Sequence of chain 1.B:
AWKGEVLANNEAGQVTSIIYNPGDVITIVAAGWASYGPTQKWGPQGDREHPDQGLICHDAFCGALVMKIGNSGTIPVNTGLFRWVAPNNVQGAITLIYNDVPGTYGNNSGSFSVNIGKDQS

Sequence of chain 1.A:
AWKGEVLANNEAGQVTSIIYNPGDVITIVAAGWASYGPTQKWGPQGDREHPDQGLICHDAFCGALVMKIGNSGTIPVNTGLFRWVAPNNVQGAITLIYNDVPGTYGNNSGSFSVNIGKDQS

The protein below binds the small molecule below.
Small molecule (SMILES): C=C(c1ccc(OC)cc1)c1ccc(S[C@@H]2O[C@H](CO)[C@H](O)[C@H](O)[C@H]2O)cc1

Binding-site contacts:
Ligand atom C11 contacts residue PRO51 of chain 1.A at 3.6 Å (hydrophobic).
Ligand atom C10 contacts residue PRO38 of chain 1.B at 3.7 Å (hydrophobic).
Ligand atom O4 contacts residue ASP100 of chain 1.A at 2.5 Å (salt-bridge).
Ligand atom C13 contacts residue ASN107 of chain 1.B at 3.6 Å.
Ligand atom O5 contacts residue TYR36 of chain 1.A at 3.5 Å.
Ligand atom O4 contacts residue CA1 of chain 1.C at 2.5 Å.
Ligand atom C4 contacts residue ASP100 of chain 1.A at 3.5 Å.
Ligand atom C4 contacts residue THR104 of chain 1.A at 3.4 Å.
Ligand atom C41 contacts residue HIS50 of chain 1.A at 3.4 Å.
Ligand atom C51 contacts residue HIS50 of chain 1.A at 3.7 Å.
Ligand atom O7 contacts residue PRO51 of chain 1.A at 3.5 Å.
Ligand atom C2 contacts residue TYR36 of chain 1.A at 3.4 Å (hydrophobic).
Ligand atom C01 contacts residue HIS50 of chain 1.B at 3.5 Å.
Ligand atom C3 contacts residue CA1 of chain 1.C at 3.3 Å.
Ligand atom O3 contacts residue TYR36 of chain 1.A at 3.4 Å (h-bond).
Ligand atom C51 contacts residue GLN53 of chain 1.A at 3.6 Å.
Ligand atom C8 contacts residue TYR36 of chain 1.B at 3.6 Å (hydrophobic).
Ligand atom O7 contacts residue GLY37 of chain 1.B at 3.5 Å (h-bond).
Ligand atom C12 contacts residue GLY37 of chain 1.B at 3.5 Å.
Ligand atom C6 contacts residue ASP100 of chain 1.A at 3.5 Å.
Ligand atom CM contacts residue GLY37 of chain 1.B at 3.2 Å.
Ligand atom C6 contacts residue GLN53 of chain 1.A at 3.7 Å.
Ligand atom O5 contacts residue HIS50 of chain 1.A at 3.6 Å (h-bond).
Ligand atom C4 contacts residue CA1 of chain 1.C at 3.3 Å.
Ligand atom O2 contacts residue ASN107 of chain 1.A at 3.0 Å (h-bond).
Ligand atom CM contacts residue PRO51 of chain 1.A at 3.7 Å (hydrophobic).
Ligand atom O3 contacts residue ASN107 of chain 1.A at 3.0 Å (h-bond).
Ligand atom O4 contacts residue TYR36 of chain 1.A at 3.0 Å (h-bond).
Ligand atom O6 contacts residue GLN53 of chain 1.A at 2.7 Å (h-bond).
Ligand atom O3 contacts residue CA1 of chain 1.C at 2.4 Å.
Ligand atom C12 contacts residue PRO51 of chain 1.A at 3.6 Å (hydrophobic).
Ligand atom O6 contacts residue HIS50 of chain 1.A at 2.9 Å (h-bond).
Ligand atom O4 contacts residue THR104 of chain 1.A at 3.3 Å (h-bond).
Ligand atom C41 contacts residue GLN53 of chain 1.A at 3.6 Å.
Ligand atom C11 contacts residue GLY37 of chain 1.B at 3.6 Å.
Ligand atom O3 contacts residue THR104 of chain 1.A at 3.2 Å (h-bond).
Ligand atom C11 contacts residue PRO38 of chain 1.B at 3.7 Å (hydrophobic).
Ligand atom C2 contacts residue ASN107 of chain 1.A at 3.7 Å.
Ligand atom C21 contacts residue HIS50 of chain 1.B at 3.4 Å.
Ligand atom C6 contacts residue VAL101 of chain 1.A at 3.8 Å (hydrophobic).